Sequence of chain 1.A:
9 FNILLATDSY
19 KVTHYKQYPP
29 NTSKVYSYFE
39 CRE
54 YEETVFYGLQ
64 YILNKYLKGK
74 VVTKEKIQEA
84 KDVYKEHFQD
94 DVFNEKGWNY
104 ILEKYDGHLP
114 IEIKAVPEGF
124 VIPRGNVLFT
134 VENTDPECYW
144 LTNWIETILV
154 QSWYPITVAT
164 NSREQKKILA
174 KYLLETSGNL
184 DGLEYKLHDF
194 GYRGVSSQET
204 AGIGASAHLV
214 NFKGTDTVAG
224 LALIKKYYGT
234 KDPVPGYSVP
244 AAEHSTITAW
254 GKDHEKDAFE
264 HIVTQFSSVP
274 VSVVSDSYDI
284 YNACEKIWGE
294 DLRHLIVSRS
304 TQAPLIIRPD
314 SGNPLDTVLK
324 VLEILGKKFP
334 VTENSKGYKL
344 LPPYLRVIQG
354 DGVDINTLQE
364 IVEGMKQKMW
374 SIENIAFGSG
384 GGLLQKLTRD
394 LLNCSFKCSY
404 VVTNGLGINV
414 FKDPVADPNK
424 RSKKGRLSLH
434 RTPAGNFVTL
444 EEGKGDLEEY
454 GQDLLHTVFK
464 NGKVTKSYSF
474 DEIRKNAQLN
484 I

Binding-site contacts:
Ligand atom P contacts residue GLY384 of chain 1.B at 3.6 Å.
Ligand atom O7 contacts residue TYR18 of chain 1.A at 3.6 Å.
Ligand atom C3R contacts residue MG1 of chain 1.I at 3.1 Å.
Ligand atom O2R contacts residue POP1 of chain 1.G at 3.0 Å (h-bond).
Ligand atom N7 contacts residue PHE193 of chain 1.B at 3.6 Å.
Ligand atom O1P contacts residue GLY384 of chain 1.B at 3.4 Å (h-bond).
Ligand atom C7 contacts residue PHE193 of chain 1.B at 3.4 Å (hydrophobic).
Ligand atom C3R contacts residue ASP313 of chain 1.B at 3.2 Å.
Ligand atom O2R contacts residue BEF1 of chain 1.L at 2.8 Å.
Ligand atom C2R contacts residue ARG311 of chain 1.B at 3.2 Å.
Ligand atom O5R contacts residue ARG392 of chain 1.A at 3.4 Å (salt-bridge).
Ligand atom C6 contacts residue ARG196 of chain 1.B at 3.5 Å.
Ligand atom C2 contacts residue TYR18 of chain 1.A at 3.5 Å (hydrophobic).
Ligand atom C7 contacts residue TYR18 of chain 1.A at 3.3 Å (hydrophobic).
Ligand atom N7 contacts residue ASP219 of chain 1.B at 3.1 Å (salt-bridge).
Ligand atom O7 contacts residue PHE193 of chain 1.B at 3.4 Å.
Ligand atom C4 contacts residue ASP219 of chain 1.B at 3.4 Å.
Ligand atom C3 contacts residue TYR18 of chain 1.A at 3.4 Å (hydrophobic).
Ligand atom C2R contacts residue POP1 of chain 1.G at 3.4 Å.
Ligand atom C3R contacts residue GLY353 of chain 1.B at 3.4 Å.
Ligand atom N7 contacts residue TYR18 of chain 1.A at 3.3 Å.
Ligand atom C4R contacts residue POP1 of chain 1.G at 3.3 Å.
Ligand atom C2R contacts residue MG1 of chain 1.I at 3.1 Å.
Ligand atom O2R contacts residue MG1 of chain 1.I at 2.2 Å.
Ligand atom O2R contacts residue ASP313 of chain 1.B at 3.1 Å (salt-bridge).
Ligand atom O3P contacts residue ARG392 of chain 1.A at 3.5 Å (salt-bridge).
Ligand atom C4 contacts residue TYR18 of chain 1.A at 3.4 Å (hydrophobic).
Ligand atom C5R contacts residue GLY353 of chain 1.B at 3.3 Å.
Ligand atom O3R contacts residue POP1 of chain 1.G at 3.0 Å (h-bond).
Ligand atom O3R contacts residue ASP313 of chain 1.B at 2.5 Å (salt-bridge).
Ligand atom O3R contacts residue MG1 of chain 1.I at 2.2 Å.
Ligand atom O7 contacts residue ARG311 of chain 1.B at 3.2 Å (salt-bridge).
Ligand atom C3R contacts residue POP1 of chain 1.G at 3.5 Å.
Ligand atom C2 contacts residue PHE193 of chain 1.B at 3.4 Å (hydrophobic).
Ligand atom O2R contacts residue ARG311 of chain 1.B at 2.7 Å (salt-bridge).
Ligand atom O3P contacts residue GLY384 of chain 1.B at 2.7 Å (h-bond).
Ligand atom O1P contacts residue GLY383 of chain 1.B at 2.8 Å (h-bond).
Ligand atom C1R contacts residue POP1 of chain 1.G at 3.2 Å.
Ligand atom O3P contacts residue GLY383 of chain 1.B at 3.5 Å.
Ligand atom N1 contacts residue TYR18 of chain 1.A at 3.5 Å (h-bond).

Sequence of chain 1.B:
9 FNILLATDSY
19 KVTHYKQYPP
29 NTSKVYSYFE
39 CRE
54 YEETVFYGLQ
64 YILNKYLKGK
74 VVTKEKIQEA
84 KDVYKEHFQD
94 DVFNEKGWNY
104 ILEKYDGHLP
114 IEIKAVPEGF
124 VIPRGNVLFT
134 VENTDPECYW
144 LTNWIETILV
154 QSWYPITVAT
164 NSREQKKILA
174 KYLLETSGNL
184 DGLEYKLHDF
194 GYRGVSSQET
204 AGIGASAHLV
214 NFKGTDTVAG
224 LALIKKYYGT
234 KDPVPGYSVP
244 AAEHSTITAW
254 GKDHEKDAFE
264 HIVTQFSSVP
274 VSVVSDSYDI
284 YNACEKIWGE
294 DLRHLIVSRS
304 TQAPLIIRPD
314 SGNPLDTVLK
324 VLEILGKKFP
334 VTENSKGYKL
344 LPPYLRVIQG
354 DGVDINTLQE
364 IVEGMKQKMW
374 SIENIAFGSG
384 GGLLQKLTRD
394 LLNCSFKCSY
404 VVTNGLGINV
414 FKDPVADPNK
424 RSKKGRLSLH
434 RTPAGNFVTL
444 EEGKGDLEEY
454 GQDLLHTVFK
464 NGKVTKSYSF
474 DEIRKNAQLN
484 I

This small molecule binds to this protein.
Small molecule (SMILES): NC(=O)c1ccc[n+]([C@@H]2O[C@H](COP(=O)(O)O)[C@@H](O)[C@H]2O)c1